Sequence of chain 8.A:
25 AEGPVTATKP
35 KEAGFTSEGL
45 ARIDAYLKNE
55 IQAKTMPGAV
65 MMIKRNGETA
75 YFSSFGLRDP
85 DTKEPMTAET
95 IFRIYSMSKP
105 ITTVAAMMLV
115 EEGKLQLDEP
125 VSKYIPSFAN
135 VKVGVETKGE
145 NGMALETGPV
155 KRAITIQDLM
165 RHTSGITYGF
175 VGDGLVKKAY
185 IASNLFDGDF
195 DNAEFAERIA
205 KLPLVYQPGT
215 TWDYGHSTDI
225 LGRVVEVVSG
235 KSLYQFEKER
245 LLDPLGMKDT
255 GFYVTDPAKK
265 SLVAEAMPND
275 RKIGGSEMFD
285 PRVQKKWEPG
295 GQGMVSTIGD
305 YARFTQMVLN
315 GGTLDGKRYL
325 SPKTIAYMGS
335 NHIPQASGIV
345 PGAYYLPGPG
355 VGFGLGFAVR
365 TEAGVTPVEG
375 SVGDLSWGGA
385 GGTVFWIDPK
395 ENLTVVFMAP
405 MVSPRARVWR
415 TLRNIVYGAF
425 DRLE

Binding-site contacts:
Ligand atom C2 contacts residue VAL175 of chain 8.A at 3.6 Å (hydrophobic).
Ligand atom O12 contacts residue GLN296 of chain 8.A at 3.3 Å.
Ligand atom C14 contacts residue PHE174 of chain 8.A at 3.9 Å (hydrophobic).
Ligand atom C16 contacts residue GLN296 of chain 8.A at 3.0 Å.
Ligand atom C13 contacts residue ILE277 of chain 8.A at 3.4 Å (hydrophobic).
Ligand atom O4A contacts residue ARG409 of chain 8.A at 3.4 Å (salt-bridge).
Ligand atom C15 contacts residue GLN296 of chain 8.A at 3.2 Å.
Ligand atom O9 contacts residue GLY383 of chain 8.A at 3.5 Å.
Ligand atom C16 contacts residue PHE174 of chain 8.A at 3.5 Å (hydrophobic).
Ligand atom O12 contacts residue SER100 of chain 8.A at 3.6 Å (h-bond).
Ligand atom C13 contacts residue TYR99 of chain 8.A at 3.5 Å (hydrophobic).
Ligand atom O12 contacts residue TYR99 of chain 8.A at 3.6 Å.
Ligand atom C15 contacts residue PHE174 of chain 8.A at 3.2 Å (hydrophobic).
Ligand atom O9 contacts residue TYR99 of chain 8.A at 3.4 Å.
Ligand atom N5 contacts residue SER100 of chain 8.A at 3.8 Å.
Ligand atom N10 contacts residue ALA384 of chain 8.A at 3.7 Å.
Ligand atom C2 contacts residue TYR218 of chain 8.A at 3.9 Å (hydrophobic).
Ligand atom C6 contacts residue SER100 of chain 8.A at 3.3 Å.
Ligand atom N5 contacts residue ALA384 of chain 8.A at 3.8 Å.
Ligand atom C3' contacts residue ARG409 of chain 8.A at 3.9 Å.
Ligand atom O4B contacts residue ARG409 of chain 8.A at 2.4 Å (salt-bridge).
Ligand atom S1 contacts residue VAL175 of chain 8.A at 3.7 Å.
Ligand atom C8 contacts residue SER100 of chain 8.A at 1.4 Å.
Ligand atom S19 contacts residue ILE277 of chain 8.A at 3.6 Å.
Ligand atom O4A contacts residue ALA384 of chain 8.A at 3.6 Å (h-bond).
Ligand atom C17 contacts residue GLN296 of chain 8.A at 3.5 Å.
Ligand atom O9 contacts residue SER100 of chain 8.A at 2.2 Å (h-bond).
Ligand atom C4' contacts residue ARG409 of chain 8.A at 3.1 Å.
Ligand atom C3' contacts residue LEU350 of chain 8.A at 3.9 Å (hydrophobic).
Ligand atom C6 contacts residue TYR218 of chain 8.A at 3.5 Å (hydrophobic).
Ligand atom C4 contacts residue ARG409 of chain 8.A at 3.6 Å.
Ligand atom C11 contacts residue TYR99 of chain 8.A at 3.9 Å (hydrophobic).
Ligand atom C7 contacts residue SER100 of chain 8.A at 2.5 Å.
Ligand atom C8 contacts residue TYR218 of chain 8.A at 3.8 Å (hydrophobic).
Ligand atom O4A contacts residue TRP413 of chain 8.A at 3.8 Å.
Ligand atom O4A contacts residue GLY383 of chain 8.A at 3.7 Å.
Ligand atom S1 contacts residue PHE174 of chain 8.A at 3.6 Å.
Ligand atom O9 contacts residue ALA384 of chain 8.A at 2.9 Å (h-bond).
Ligand atom C14 contacts residue ILE277 of chain 8.A at 3.9 Å (hydrophobic).
Ligand atom N10 contacts residue SER100 of chain 8.A at 3.6 Å.

The small molecule below binds the protein below.
Small molecule (SMILES): COC(=O)CC1=C(C(=O)O)N[C@@H]([C@@H](C=O)NC(=O)Cc2cccs2)SC1